This protein binds this small molecule.
Small molecule (SMILES): CC1(C)C(=O)N([C@H]2CCc3c(O)cccc32)c2nc(Nc3cccc(CN4CCCC4)c3)ncc21

Sequence of chain 1.B:
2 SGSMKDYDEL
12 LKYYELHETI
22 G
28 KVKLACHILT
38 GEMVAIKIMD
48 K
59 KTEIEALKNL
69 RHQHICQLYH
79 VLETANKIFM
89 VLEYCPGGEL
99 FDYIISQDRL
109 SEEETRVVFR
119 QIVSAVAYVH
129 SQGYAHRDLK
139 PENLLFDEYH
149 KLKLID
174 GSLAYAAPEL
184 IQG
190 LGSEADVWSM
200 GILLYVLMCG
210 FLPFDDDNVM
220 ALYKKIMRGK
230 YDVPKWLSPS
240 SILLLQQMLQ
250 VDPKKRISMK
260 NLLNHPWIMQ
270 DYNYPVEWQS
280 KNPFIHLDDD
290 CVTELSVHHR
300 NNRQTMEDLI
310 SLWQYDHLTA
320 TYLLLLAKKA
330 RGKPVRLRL

Binding-site contacts:
Ligand atom CAH contacts residue GLU97 of chain 1.B at 3.4 Å.
Ligand atom C2 contacts residue TYR92 of chain 1.B at 4.0 Å (hydrophobic).
Ligand atom OAC contacts residue VAL29 of chain 1.B at 4.0 Å.
Ligand atom CAS contacts residue PRO94 of chain 1.B at 4.0 Å (hydrophobic).
Ligand atom C2 contacts residue LEU143 of chain 1.B at 4.1 Å (hydrophobic).
Ligand atom CAL contacts residue CYS93 of chain 1.B at 3.4 Å (hydrophobic).
Ligand atom CAX contacts residue GLY96 of chain 1.B at 3.7 Å.
Ligand atom CAF contacts residue LEU143 of chain 1.B at 4.0 Å (hydrophobic).
Ligand atom CAA contacts residue ALA42 of chain 1.B at 4.0 Å (hydrophobic).
Ligand atom NBH contacts residue VAL29 of chain 1.B at 4.1 Å.
Ligand atom CAH contacts residue LEU143 of chain 1.B at 3.8 Å (hydrophobic).
Ligand atom NAV contacts residue TYR92 of chain 1.B at 3.7 Å.
Ligand atom CAF contacts residue ILE153 of chain 1.B at 3.5 Å (hydrophobic).
Ligand atom CAG contacts residue GLY96 of chain 1.B at 3.8 Å.
Ligand atom C6 contacts residue LEU143 of chain 1.B at 4.0 Å (hydrophobic).
Ligand atom CAZ contacts residue CYS93 of chain 1.B at 3.3 Å (hydrophobic).
Ligand atom CAH contacts residue GLU140 of chain 1.B at 3.7 Å.
Ligand atom CAE contacts residue GLY96 of chain 1.B at 4.0 Å.
Ligand atom C5 contacts residue LEU143 of chain 1.B at 4.1 Å (hydrophobic).
Ligand atom N1 contacts residue TYR92 of chain 1.B at 3.7 Å.
Ligand atom NAV contacts residue CYS93 of chain 1.B at 2.6 Å (h-bond).
Ligand atom OAD contacts residue GLU97 of chain 1.B at 2.9 Å (salt-bridge).
Ligand atom CAR contacts residue ILE21 of chain 1.B at 3.5 Å (hydrophobic).
Ligand atom CAP contacts residue VAL29 of chain 1.B at 3.7 Å (hydrophobic).
Ligand atom C2 contacts residue CYS93 of chain 1.B at 3.5 Å (hydrophobic).
Ligand atom N1 contacts residue LEU143 of chain 1.B at 4.0 Å.
Ligand atom N1 contacts residue CYS93 of chain 1.B at 3.0 Å (h-bond).
Ligand atom CAB contacts residue ILE153 of chain 1.B at 4.0 Å (hydrophobic).
Ligand atom C6 contacts residue GLU91 of chain 1.B at 3.6 Å.
Ligand atom CBF contacts residue VAL29 of chain 1.B at 3.8 Å (hydrophobic).
Ligand atom OAC contacts residue LYS44 of chain 1.B at 3.0 Å (salt-bridge).
Ligand atom NBG contacts residue PRO94 of chain 1.B at 4.1 Å.
Ligand atom CAA contacts residue LEU90 of chain 1.B at 3.8 Å (hydrophobic).
Ligand atom CAJ contacts residue ILE153 of chain 1.B at 3.6 Å (hydrophobic).
Ligand atom C6 contacts residue CYS93 of chain 1.B at 3.7 Å (hydrophobic).
Ligand atom CAB contacts residue CYS74 of chain 1.B at 4.1 Å (hydrophobic).
Ligand atom CAZ contacts residue GLY96 of chain 1.B at 4.0 Å.
Ligand atom CAF contacts residue GLU140 of chain 1.B at 3.6 Å.
Ligand atom CAL contacts residue GLY96 of chain 1.B at 3.7 Å.
Ligand atom CAY contacts residue GLU97 of chain 1.B at 3.5 Å.